The small molecule below binds the protein below.
Small molecule (SMILES): CC(=O)N[C@H]1[C@H](O[C@H]2[C@H](O)[C@@H](NC(C)=O)CO[C@@H]2CO)O[C@H](CO)[C@@H](O)[C@@H]1O

Sequence of chain 1.B:
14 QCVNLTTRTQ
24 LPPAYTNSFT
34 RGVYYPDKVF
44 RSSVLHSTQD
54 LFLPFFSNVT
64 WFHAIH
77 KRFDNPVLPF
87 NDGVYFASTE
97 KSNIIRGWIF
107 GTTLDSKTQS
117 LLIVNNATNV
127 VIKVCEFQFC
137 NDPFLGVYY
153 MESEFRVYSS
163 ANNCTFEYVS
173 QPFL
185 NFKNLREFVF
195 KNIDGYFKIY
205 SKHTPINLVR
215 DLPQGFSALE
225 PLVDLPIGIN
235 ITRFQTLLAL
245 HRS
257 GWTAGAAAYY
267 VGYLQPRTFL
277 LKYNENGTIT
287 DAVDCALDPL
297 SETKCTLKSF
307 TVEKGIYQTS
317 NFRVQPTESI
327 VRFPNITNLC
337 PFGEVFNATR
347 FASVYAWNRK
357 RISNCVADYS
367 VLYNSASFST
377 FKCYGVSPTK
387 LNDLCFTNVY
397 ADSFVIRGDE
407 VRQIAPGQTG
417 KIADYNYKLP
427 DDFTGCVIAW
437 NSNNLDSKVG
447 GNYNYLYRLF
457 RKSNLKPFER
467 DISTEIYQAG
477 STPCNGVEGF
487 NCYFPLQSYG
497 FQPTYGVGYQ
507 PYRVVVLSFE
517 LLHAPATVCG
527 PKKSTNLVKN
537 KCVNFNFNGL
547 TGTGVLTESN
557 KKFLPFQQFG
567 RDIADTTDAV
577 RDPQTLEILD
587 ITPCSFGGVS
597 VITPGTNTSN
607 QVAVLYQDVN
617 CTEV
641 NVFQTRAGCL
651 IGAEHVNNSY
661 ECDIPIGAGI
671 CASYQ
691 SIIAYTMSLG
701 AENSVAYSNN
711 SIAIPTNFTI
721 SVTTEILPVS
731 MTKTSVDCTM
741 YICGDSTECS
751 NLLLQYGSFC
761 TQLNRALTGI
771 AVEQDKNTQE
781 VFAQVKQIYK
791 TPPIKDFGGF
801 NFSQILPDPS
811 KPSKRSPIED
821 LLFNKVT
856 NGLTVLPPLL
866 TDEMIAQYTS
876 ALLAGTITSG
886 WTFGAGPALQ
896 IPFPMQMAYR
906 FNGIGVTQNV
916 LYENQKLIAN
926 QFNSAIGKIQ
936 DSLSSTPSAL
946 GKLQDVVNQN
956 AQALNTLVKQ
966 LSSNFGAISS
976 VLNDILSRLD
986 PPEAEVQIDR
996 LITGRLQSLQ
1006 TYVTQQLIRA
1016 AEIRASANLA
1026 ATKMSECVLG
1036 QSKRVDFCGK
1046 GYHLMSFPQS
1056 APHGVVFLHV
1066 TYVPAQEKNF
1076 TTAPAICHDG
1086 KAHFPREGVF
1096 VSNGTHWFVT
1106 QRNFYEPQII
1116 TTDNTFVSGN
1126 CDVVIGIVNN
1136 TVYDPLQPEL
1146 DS

Binding-site contacts:
Ligand atom C5 contacts residue HIS1101 of chain 1.B at 3.5 Å.
Ligand atom O7 contacts residue HIS1101 of chain 1.B at 3.2 Å.
Ligand atom O7 contacts residue ASN1098 of chain 1.B at 3.3 Å (h-bond).
Ligand atom C2 contacts residue THR1100 of chain 1.B at 4.0 Å.
Ligand atom O4 contacts residue HIS1101 of chain 1.B at 3.8 Å.
Ligand atom C8 contacts residue THR1100 of chain 1.B at 4.4 Å.
Ligand atom C1 contacts residue ASN1098 of chain 1.B at 1.4 Å.
Ligand atom C3 contacts residue ASN1098 of chain 1.B at 3.8 Å.
Ligand atom C3 contacts residue THR1100 of chain 1.B at 4.0 Å.
Ligand atom C1 contacts residue THR1100 of chain 1.B at 4.1 Å.
Ligand atom O6 contacts residue PHE1103 of chain 1.B at 3.9 Å.
Ligand atom C7 contacts residue HIS1101 of chain 1.B at 3.8 Å.
Ligand atom C5 contacts residue PHE1103 of chain 1.B at 4.0 Å (hydrophobic).
Ligand atom C7 contacts residue THR1100 of chain 1.B at 4.4 Å.
Ligand atom C6 contacts residue PHE1103 of chain 1.B at 3.6 Å (hydrophobic).
Ligand atom N2 contacts residue ASN1098 of chain 1.B at 2.9 Å (h-bond).
Ligand atom C5 contacts residue ASN1098 of chain 1.B at 3.7 Å.
Ligand atom C6 contacts residue HIS1101 of chain 1.B at 4.2 Å.
Ligand atom O5 contacts residue PHE1103 of chain 1.B at 3.8 Å.
Ligand atom C8 contacts residue ASN1098 of chain 1.B at 3.6 Å.
Ligand atom O5 contacts residue ASN1098 of chain 1.B at 2.4 Å (h-bond).
Ligand atom C8 contacts residue HIS1101 of chain 1.B at 4.2 Å.
Ligand atom C1 contacts residue PHE1103 of chain 1.B at 4.5 Å (hydrophobic).
Ligand atom N2 contacts residue THR1100 of chain 1.B at 3.4 Å (h-bond).
Ligand atom C1 contacts residue HIS1101 of chain 1.B at 4.5 Å.
Ligand atom O5 contacts residue HIS1101 of chain 1.B at 4.3 Å.
Ligand atom C4 contacts residue ASN1098 of chain 1.B at 4.2 Å.
Ligand atom C7 contacts residue ASN1098 of chain 1.B at 3.2 Å.
Ligand atom C4 contacts residue HIS1101 of chain 1.B at 4.0 Å.
Ligand atom C3 contacts residue HIS1101 of chain 1.B at 4.1 Å.
Ligand atom C2 contacts residue ASN1098 of chain 1.B at 2.4 Å.